Binding-site contacts:
Ligand atom O3A contacts residue ASN158 of chain 1.A at 3.5 Å (h-bond).
Ligand atom O4X contacts residue PHE83 of chain 1.A at 3.5 Å.
Ligand atom O3Q contacts residue ASN238 of chain 1.A at 3.0 Å (h-bond).
Ligand atom C6Q contacts residue ALA154 of chain 1.A at 3.5 Å (hydrophobic).
Ligand atom O1B contacts residue TYR159 of chain 1.A at 2.3 Å (h-bond).
Ligand atom C5M contacts residue GLN322 of chain 1.A at 3.5 Å.
Ligand atom O4 contacts residue HIS78 of chain 1.A at 3.7 Å.
Ligand atom C2 contacts residue TRP320 of chain 1.A at 3.5 Å (hydrophobic).
Ligand atom C5 contacts residue PHE83 of chain 1.A at 3.7 Å (hydrophobic).
Ligand atom N1 contacts residue PHE83 of chain 1.A at 3.6 Å.
Ligand atom O2B contacts residue TYR159 of chain 1.A at 3.7 Å.
Ligand atom O4 contacts residue TRP67 of chain 1.A at 2.8 Å (h-bond).
Ligand atom C2Q contacts residue GLU405 of chain 1.A at 3.6 Å.
Ligand atom C2 contacts residue PHE83 of chain 1.A at 3.6 Å (hydrophobic).
Ligand atom N3 contacts residue PHE83 of chain 1.A at 3.7 Å.
Ligand atom C1Q contacts residue ARG408 of chain 1.A at 3.5 Å.
Ligand atom O4Q contacts residue GLU405 of chain 1.A at 3.5 Å (salt-bridge).
Ligand atom O4Q contacts residue ASN200 of chain 1.A at 3.2 Å (h-bond).
Ligand atom C2X contacts residue TRP320 of chain 1.A at 3.5 Å (hydrophobic).
Ligand atom C6 contacts residue PHE83 of chain 1.A at 3.4 Å (hydrophobic).
Ligand atom C5Q contacts residue THR155 of chain 1.A at 3.8 Å.
Ligand atom PB contacts residue TYR159 of chain 1.A at 3.6 Å.
Ligand atom C5X contacts residue TYR159 of chain 1.A at 3.2 Å (hydrophobic).
Ligand atom N3 contacts residue TRP320 of chain 1.A at 3.3 Å.
Ligand atom O5Q contacts residue THR155 of chain 1.A at 2.9 Å (h-bond).
Ligand atom O1A contacts residue ARG408 of chain 1.A at 2.6 Å (salt-bridge).
Ligand atom C4Q contacts residue ASN238 of chain 1.A at 3.6 Å.
Ligand atom O4 contacts residue GLN322 of chain 1.A at 3.7 Å.
Ligand atom C3Q contacts residue GLU405 of chain 1.A at 3.7 Å.
Ligand atom O2 contacts residue TRP320 of chain 1.A at 3.5 Å.
Ligand atom O3Q contacts residue GLU405 of chain 1.A at 2.8 Å (salt-bridge).
Ligand atom C6Q contacts residue THR155 of chain 1.A at 3.5 Å.
Ligand atom O2Q contacts residue ARG408 of chain 1.A at 3.3 Å (salt-bridge).
Ligand atom C4 contacts residue TRP320 of chain 1.A at 3.5 Å (hydrophobic).
Ligand atom O2B contacts residue THR155 of chain 1.A at 2.8 Å (h-bond).
Ligand atom O2B contacts residue ASN158 of chain 1.A at 3.0 Å (h-bond).
Ligand atom O4 contacts residue THR321 of chain 1.A at 3.4 Å (h-bond).
Ligand atom O1B contacts residue GLN153 of chain 1.A at 3.5 Å (h-bond).
Ligand atom C6Q contacts residue GLY117 of chain 1.A at 3.8 Å.
Ligand atom C4 contacts residue PHE83 of chain 1.A at 3.6 Å (hydrophobic).

Sequence of chain 1.A:
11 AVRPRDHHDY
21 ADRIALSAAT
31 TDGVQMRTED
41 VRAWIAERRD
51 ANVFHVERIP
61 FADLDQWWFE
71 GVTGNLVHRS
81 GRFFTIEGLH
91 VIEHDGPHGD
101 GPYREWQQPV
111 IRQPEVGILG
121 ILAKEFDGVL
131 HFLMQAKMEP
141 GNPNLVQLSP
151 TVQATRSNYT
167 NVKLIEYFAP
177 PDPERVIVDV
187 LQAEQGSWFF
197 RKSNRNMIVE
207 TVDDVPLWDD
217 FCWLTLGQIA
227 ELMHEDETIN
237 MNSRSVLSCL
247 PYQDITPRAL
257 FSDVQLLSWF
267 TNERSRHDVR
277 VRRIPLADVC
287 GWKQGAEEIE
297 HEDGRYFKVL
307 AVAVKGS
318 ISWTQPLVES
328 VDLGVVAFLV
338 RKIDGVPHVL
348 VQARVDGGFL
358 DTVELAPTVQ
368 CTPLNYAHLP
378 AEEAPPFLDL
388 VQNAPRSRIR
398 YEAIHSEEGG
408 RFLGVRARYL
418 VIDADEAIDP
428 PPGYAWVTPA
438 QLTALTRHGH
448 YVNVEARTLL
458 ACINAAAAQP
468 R

The protein below binds the small molecule below.
Small molecule (SMILES): Cc1cn([C@H]2C[C@H](O)[C@@H](COP(=O)(O)OP(=O)(O)O[C@H]3O[C@H](C)[C@H](O)[C@H](O)[C@H]3O)O2)c(=O)[nH]c1=O